This protein binds this small molecule.
Small molecule (SMILES): CC(=O)N[C@H]1[C@H](O[C@H]2[C@H](O)[C@@H](NC(C)=O)CO[C@@H]2CO)O[C@H](CO)[C@@H](O)[C@@H]1O

Binding-site contacts:
Ligand atom N2 contacts residue LYS30 of chain 1.E at 4.0 Å.
Ligand atom C7 contacts residue ASN31 of chain 1.E at 3.2 Å.
Ligand atom C7 contacts residue LYS30 of chain 1.E at 3.4 Å.
Ligand atom C8 contacts residue LYS30 of chain 1.E at 3.8 Å.
Ligand atom C2 contacts residue ASN31 of chain 1.E at 2.6 Å.
Ligand atom O5 contacts residue LYS30 of chain 1.E at 4.0 Å.
Ligand atom C3 contacts residue ASN31 of chain 1.E at 3.8 Å.
Ligand atom C4 contacts residue ASN31 of chain 1.E at 4.3 Å.
Ligand atom O5 contacts residue ASN31 of chain 1.E at 2.4 Å (h-bond).
Ligand atom O6 contacts residue GLN23 of chain 1.E at 4.5 Å.
Ligand atom O7 contacts residue LYS30 of chain 1.E at 2.5 Å (salt-bridge).
Ligand atom O7 contacts residue ASN31 of chain 1.E at 3.7 Å.
Ligand atom C8 contacts residue ASN31 of chain 1.E at 3.6 Å.
Ligand atom C1 contacts residue LYS30 of chain 1.E at 3.1 Å.
Ligand atom C3 contacts residue LYS30 of chain 1.E at 3.8 Å.
Ligand atom O5 contacts residue GLN23 of chain 1.E at 2.9 Å (h-bond).
Ligand atom C6 contacts residue ASN31 of chain 1.E at 4.2 Å.
Ligand atom C2 contacts residue LYS30 of chain 1.E at 3.8 Å.
Ligand atom C5 contacts residue LYS30 of chain 1.E at 4.2 Å.
Ligand atom C5 contacts residue GLN23 of chain 1.E at 3.6 Å.
Ligand atom C5 contacts residue ASN31 of chain 1.E at 3.6 Å.
Ligand atom N2 contacts residue ASN31 of chain 1.E at 3.0 Å (h-bond).
Ligand atom C6 contacts residue GLN23 of chain 1.E at 3.3 Å.
Ligand atom C1 contacts residue ASN31 of chain 1.E at 1.4 Å.
Ligand atom C1 contacts residue GLN23 of chain 1.E at 3.9 Å.

Sequence of chain 1.E:
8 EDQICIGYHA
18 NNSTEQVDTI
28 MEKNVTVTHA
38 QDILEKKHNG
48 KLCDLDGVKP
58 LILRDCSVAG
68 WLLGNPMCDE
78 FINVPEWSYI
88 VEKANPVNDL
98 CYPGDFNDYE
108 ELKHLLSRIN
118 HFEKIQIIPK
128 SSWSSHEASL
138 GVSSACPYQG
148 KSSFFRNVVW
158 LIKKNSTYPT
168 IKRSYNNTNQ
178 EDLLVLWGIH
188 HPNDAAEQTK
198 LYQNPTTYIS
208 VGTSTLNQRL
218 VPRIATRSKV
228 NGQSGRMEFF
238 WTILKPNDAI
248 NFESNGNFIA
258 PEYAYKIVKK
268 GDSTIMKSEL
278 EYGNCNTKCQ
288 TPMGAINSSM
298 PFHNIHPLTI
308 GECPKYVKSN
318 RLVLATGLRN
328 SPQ